Sequence of chain 2.C:
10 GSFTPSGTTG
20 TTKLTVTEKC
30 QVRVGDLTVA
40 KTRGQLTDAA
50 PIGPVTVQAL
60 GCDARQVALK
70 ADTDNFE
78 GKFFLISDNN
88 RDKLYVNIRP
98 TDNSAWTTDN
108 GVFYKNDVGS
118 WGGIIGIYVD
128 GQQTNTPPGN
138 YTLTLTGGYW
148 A

The small molecule below binds the protein below.
Small molecule (SMILES): O=C(N[C@H](CO)[C@H](O)c1ccc([N+](=O)[O-])cc1)C(Br)Br

Binding-site contacts:
Ligand atom O9A contacts residue ILE121 of chain 2.C at 3.6 Å.
Ligand atom O2 contacts residue CLM1 of chain 2.W at 0.8 Å (h-bond).
Ligand atom C6 contacts residue CLM1 of chain 2.W at 0.1 Å.
Ligand atom O2 contacts residue PRO53 of chain 2.C at 3.6 Å.
Ligand atom C1 contacts residue CLM1 of chain 2.W at 0.3 Å.
Ligand atom C10 contacts residue CLM1 of chain 2.W at 0.2 Å.
Ligand atom O9B contacts residue CLM1 of chain 2.W at 0.3 Å (h-bond).
Ligand atom C9 contacts residue CLM1 of chain 2.W at 0.1 Å.
Ligand atom BR1 contacts residue CLM1 of chain 2.W at 0.2 Å.
Ligand atom C2 contacts residue PRO50 of chain 2.C at 4.1 Å (hydrophobic).
Ligand atom O2 contacts residue GLY52 of chain 2.C at 3.9 Å.
Ligand atom BR2 contacts residue ILE51 of chain 2.C at 4.1 Å.
Ligand atom BR2 contacts residue GLY123 of chain 2.C at 3.7 Å.
Ligand atom BR2 contacts residue PRO50 of chain 2.C at 3.8 Å.
Ligand atom C8 contacts residue CLM1 of chain 2.W at 0.2 Å.
Ligand atom BR1 contacts residue PRO53 of chain 2.C at 3.6 Å.
Ligand atom BR1 contacts residue TYR125 of chain 2.C at 3.9 Å.
Ligand atom BR1 contacts residue THR98 of chain 2.C at 3.9 Å.
Ligand atom N9 contacts residue CLM1 of chain 2.W at 0.2 Å (h-bond).
Ligand atom C5 contacts residue CLM1 of chain 2.W at 0.2 Å.
Ligand atom BR2 contacts residue GLY52 of chain 2.C at 3.5 Å.
Ligand atom BR2 contacts residue ILE124 of chain 2.C at 3.3 Å.
Ligand atom C3 contacts residue CLM1 of chain 2.W at 0.1 Å.
Ligand atom C8 contacts residue PRO53 of chain 2.C at 4.0 Å (hydrophobic).
Ligand atom C4 contacts residue CLM1 of chain 2.W at 0.6 Å.
Ligand atom BR1 contacts residue GLY123 of chain 2.C at 3.5 Å.
Ligand atom BR2 contacts residue CLM1 of chain 2.W at 0.3 Å.
Ligand atom C7 contacts residue CLM1 of chain 2.W at 0.2 Å.
Ligand atom C1 contacts residue TYR125 of chain 2.C at 3.7 Å (hydrophobic).
Ligand atom O4 contacts residue CLM1 of chain 2.W at 1.0 Å.
Ligand atom O5 contacts residue CLM1 of chain 2.W at 0.4 Å (h-bond).
Ligand atom C11 contacts residue CLM1 of chain 2.W at 0.1 Å.
Ligand atom C1 contacts residue GLY123 of chain 2.C at 4.3 Å.
Ligand atom O9A contacts residue CLM1 of chain 2.W at 0.3 Å (h-bond).
Ligand atom BR1 contacts residue ILE121 of chain 2.C at 4.0 Å.
Ligand atom C2 contacts residue CLM1 of chain 2.W at 0.1 Å.
Ligand atom O4 contacts residue PRO50 of chain 2.C at 3.6 Å.
Ligand atom O2 contacts residue PRO50 of chain 2.C at 4.2 Å.
Ligand atom N2 contacts residue CLM1 of chain 2.W at 0.5 Å (h-bond).
Ligand atom BR2 contacts residue TYR125 of chain 2.C at 3.5 Å.